Binding-site contacts:
Ligand atom C2 contacts residue ASN62 of chain 1.E at 2.5 Å.
Ligand atom O5 contacts residue ASN62 of chain 1.E at 2.4 Å (h-bond).
Ligand atom C8 contacts residue ASN62 of chain 1.E at 4.4 Å.
Ligand atom C2 contacts residue PRO60 of chain 1.E at 4.3 Å (hydrophobic).
Ligand atom N2 contacts residue PRO59 of chain 1.E at 3.7 Å.
Ligand atom C5 contacts residue ASN62 of chain 1.E at 3.8 Å.
Ligand atom C1 contacts residue ASN62 of chain 1.E at 1.4 Å.
Ligand atom C7 contacts residue ASN62 of chain 1.E at 3.3 Å.
Ligand atom C7 contacts residue PRO59 of chain 1.E at 4.2 Å (hydrophobic).
Ligand atom C8 contacts residue ASN55 of chain 1.E at 3.4 Å.
Ligand atom C8 contacts residue PRO60 of chain 1.E at 3.3 Å (hydrophobic).
Ligand atom C4 contacts residue ASN62 of chain 1.E at 4.3 Å.
Ligand atom C8 contacts residue PRO59 of chain 1.E at 3.7 Å (hydrophobic).
Ligand atom N2 contacts residue ASN62 of chain 1.E at 2.8 Å (h-bond).
Ligand atom C3 contacts residue PRO59 of chain 1.E at 4.3 Å (hydrophobic).
Ligand atom O3 contacts residue PRO59 of chain 1.E at 3.9 Å.
Ligand atom N2 contacts residue PRO60 of chain 1.E at 3.2 Å (h-bond).
Ligand atom C3 contacts residue ASN62 of chain 1.E at 3.8 Å.
Ligand atom C7 contacts residue PRO60 of chain 1.E at 3.6 Å (hydrophobic).
Ligand atom C1 contacts residue PRO60 of chain 1.E at 4.2 Å (hydrophobic).
Ligand atom O7 contacts residue ASN62 of chain 1.E at 3.3 Å (h-bond).

Sequence of chain 1.E:
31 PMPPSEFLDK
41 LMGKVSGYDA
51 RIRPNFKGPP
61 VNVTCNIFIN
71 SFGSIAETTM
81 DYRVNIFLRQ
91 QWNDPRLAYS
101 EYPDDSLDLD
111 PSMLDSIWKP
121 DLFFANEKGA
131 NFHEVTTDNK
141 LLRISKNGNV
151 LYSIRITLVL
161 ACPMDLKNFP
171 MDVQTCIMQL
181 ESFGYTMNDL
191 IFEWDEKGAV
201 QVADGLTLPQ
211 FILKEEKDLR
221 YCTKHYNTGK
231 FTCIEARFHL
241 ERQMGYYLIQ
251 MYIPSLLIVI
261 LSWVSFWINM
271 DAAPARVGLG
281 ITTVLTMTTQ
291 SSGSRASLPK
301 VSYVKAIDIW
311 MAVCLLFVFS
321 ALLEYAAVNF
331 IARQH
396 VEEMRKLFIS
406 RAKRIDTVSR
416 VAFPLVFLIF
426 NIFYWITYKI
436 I

This small molecule binds to this protein.
Small molecule (SMILES): CC(=O)N[C@H]1[C@H](O[C@H]2[C@H](O)[C@@H](NC(C)=O)CO[C@@H]2CO)O[C@H](CO)[C@@H](O)[C@@H]1O